Sequence of chain 1.A:
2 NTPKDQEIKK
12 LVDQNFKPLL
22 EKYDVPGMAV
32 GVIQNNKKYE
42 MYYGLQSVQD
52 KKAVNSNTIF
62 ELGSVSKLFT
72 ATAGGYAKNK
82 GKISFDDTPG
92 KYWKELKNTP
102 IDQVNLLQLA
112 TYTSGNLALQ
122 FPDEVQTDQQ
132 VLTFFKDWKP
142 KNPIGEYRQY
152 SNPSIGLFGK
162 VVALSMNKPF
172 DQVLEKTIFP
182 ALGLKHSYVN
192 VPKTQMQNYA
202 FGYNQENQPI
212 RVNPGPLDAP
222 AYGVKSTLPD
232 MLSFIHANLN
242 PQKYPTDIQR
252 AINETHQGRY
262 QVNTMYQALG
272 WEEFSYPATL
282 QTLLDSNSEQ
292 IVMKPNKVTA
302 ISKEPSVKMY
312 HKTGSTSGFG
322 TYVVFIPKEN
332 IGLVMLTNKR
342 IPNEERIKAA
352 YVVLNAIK

Binding-site contacts:
Ligand atom O1 contacts residue LYS313 of chain 1.A at 3.8 Å.
Ligand atom C20 contacts residue LEU120 of chain 1.A at 3.8 Å (hydrophobic).
Ligand atom N6 contacts residue SER316 of chain 1.A at 4.0 Å.
Ligand atom O2 contacts residue SER316 of chain 1.A at 2.8 Å (h-bond).
Ligand atom N10 contacts residue SER316 of chain 1.A at 3.1 Å (h-bond).
Ligand atom B1 contacts residue LYS68 of chain 1.A at 3.9 Å.
Ligand atom C16 contacts residue SER318 of chain 1.A at 3.9 Å.
Ligand atom S24 contacts residue THR317 of chain 1.A at 3.6 Å.
Ligand atom S24 contacts residue SER318 of chain 1.A at 3.9 Å.
Ligand atom C12 contacts residue SER316 of chain 1.A at 3.2 Å.
Ligand atom C15 contacts residue SER318 of chain 1.A at 4.0 Å.
Ligand atom O1 contacts residue TYR151 of chain 1.A at 2.5 Å (h-bond).
Ligand atom C8 contacts residue TYR151 of chain 1.A at 4.0 Å (hydrophobic).
Ligand atom O18 contacts residue ASN153 of chain 1.A at 2.8 Å (h-bond).
Ligand atom O1 contacts residue SER65 of chain 1.A at 2.5 Å (h-bond).
Ligand atom C12 contacts residue TYR223 of chain 1.A at 3.9 Å (hydrophobic).
Ligand atom N5 contacts residue SER316 of chain 1.A at 4.1 Å.
Ligand atom C11 contacts residue SER316 of chain 1.A at 3.7 Å.
Ligand atom N6 contacts residue ARG341 of chain 1.A at 2.7 Å (salt-bridge).
Ligand atom B1 contacts residue SER65 of chain 1.A at 1.4 Å.
Ligand atom O18 contacts residue GLN121 of chain 1.A at 3.1 Å (h-bond).
Ligand atom C14 contacts residue GLN121 of chain 1.A at 3.9 Å.
Ligand atom O18 contacts residue TYR223 of chain 1.A at 3.9 Å.
Ligand atom B1 contacts residue TYR151 of chain 1.A at 3.3 Å.
Ligand atom N5 contacts residue ARG341 of chain 1.A at 3.8 Å.
Ligand atom C8 contacts residue SER65 of chain 1.A at 3.7 Å.
Ligand atom C7 contacts residue LYS68 of chain 1.A at 4.0 Å.
Ligand atom O2 contacts residue SER65 of chain 1.A at 2.4 Å (h-bond).
Ligand atom C13 contacts residue THR317 of chain 1.A at 4.1 Å.
Ligand atom C21 contacts residue ARG341 of chain 1.A at 3.3 Å.
Ligand atom O2 contacts residue GLY315 of chain 1.A at 3.5 Å.
Ligand atom N10 contacts residue SER65 of chain 1.A at 3.2 Å (h-bond).
Ligand atom C8 contacts residue LEU120 of chain 1.A at 4.1 Å (hydrophobic).
Ligand atom C7 contacts residue SER65 of chain 1.A at 2.4 Å.
Ligand atom O23 contacts residue ARG341 of chain 1.A at 2.5 Å (salt-bridge).
Ligand atom C19 contacts residue ARG341 of chain 1.A at 3.6 Å.
Ligand atom S24 contacts residue SER316 of chain 1.A at 3.5 Å (h-bond).
Ligand atom C13 contacts residue SER316 of chain 1.A at 3.8 Å.
Ligand atom C11 contacts residue ASN153 of chain 1.A at 3.9 Å.
Ligand atom C7 contacts residue TYR151 of chain 1.A at 4.2 Å (hydrophobic).

This small molecule binds to this protein.
Small molecule (SMILES): O=C(Cc1cccs1)N[C@@H](Cn1cc(C(=O)O)nn1)B(O)O